Sequence of chain 42.A:
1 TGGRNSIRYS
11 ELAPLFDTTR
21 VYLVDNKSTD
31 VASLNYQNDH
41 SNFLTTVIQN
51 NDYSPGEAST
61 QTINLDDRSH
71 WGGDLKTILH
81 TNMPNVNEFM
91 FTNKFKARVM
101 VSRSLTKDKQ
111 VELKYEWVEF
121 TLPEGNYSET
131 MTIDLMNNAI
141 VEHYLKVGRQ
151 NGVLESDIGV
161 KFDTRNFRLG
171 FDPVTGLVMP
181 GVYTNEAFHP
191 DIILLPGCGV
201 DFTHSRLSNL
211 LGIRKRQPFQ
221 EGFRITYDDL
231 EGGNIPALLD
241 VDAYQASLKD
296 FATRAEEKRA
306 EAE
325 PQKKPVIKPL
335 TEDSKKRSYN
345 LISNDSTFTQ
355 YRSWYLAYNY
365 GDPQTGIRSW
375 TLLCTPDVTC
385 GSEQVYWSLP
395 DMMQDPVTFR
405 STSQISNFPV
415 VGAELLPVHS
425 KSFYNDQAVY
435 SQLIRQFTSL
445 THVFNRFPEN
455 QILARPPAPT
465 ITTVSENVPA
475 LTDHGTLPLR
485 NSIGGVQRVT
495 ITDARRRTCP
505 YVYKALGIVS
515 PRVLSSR

A protein and the small-molecule ligand that binds it are described below.
Small molecule (SMILES): CCCCCCCCCCCC[N+](C)(C)CCCS(=O)(=O)O

Binding-site contacts:
Ligand atom C3 contacts residue TRP117 of chain 42.A at 3.5 Å (hydrophobic).
Ligand atom C2 contacts residue ARG98 of chain 42.A at 3.4 Å.
Ligand atom C1 contacts residue ARG224 of chain 42.A at 3.8 Å.
Ligand atom C16 contacts residue TRP117 of chain 42.A at 3.7 Å (hydrophobic).
Ligand atom O1S contacts residue ASP228 of chain 42.A at 3.6 Å.
Ligand atom C14 contacts residue ARG224 of chain 42.A at 4.5 Å.
Ligand atom O1S contacts residue ARG98 of chain 42.A at 3.6 Å.
Ligand atom C1 contacts residue ARG98 of chain 42.A at 3.2 Å.
Ligand atom C3 contacts residue ARG224 of chain 42.A at 3.5 Å.
Ligand atom C16 contacts residue ARG224 of chain 42.A at 4.0 Å.
Ligand atom N1 contacts residue TRP117 of chain 42.A at 4.1 Å.
Ligand atom O3S contacts residue THR226 of chain 42.A at 4.0 Å.
Ligand atom C15 contacts residue TRP117 of chain 42.A at 4.2 Å (hydrophobic).
Ligand atom N1 contacts residue ARG224 of chain 42.A at 4.2 Å.
Ligand atom C3 contacts residue ARG98 of chain 42.A at 3.2 Å.
Ligand atom O1S contacts residue THR226 of chain 42.A at 4.3 Å.
Ligand atom S1 contacts residue ARG98 of chain 42.A at 4.4 Å.
Ligand atom C15 contacts residue ARG224 of chain 42.A at 3.3 Å.
Ligand atom N1 contacts residue ARG98 of chain 42.A at 4.3 Å.
Ligand atom C13 contacts residue ARG224 of chain 42.A at 4.1 Å.
Ligand atom C2 contacts residue ARG224 of chain 42.A at 3.8 Å.